Binding-site contacts:
Ligand atom C5 contacts residue THR21 of chain 1.C at 3.5 Å.
Ligand atom C20 contacts residue ALA49 of chain 1.C at 3.6 Å (hydrophobic).
Ligand atom O6 contacts residue THR1 of chain 1.C at 2.6 Å (h-bond).
Ligand atom C4 contacts residue THR21 of chain 1.C at 4.1 Å.
Ligand atom O8 contacts residue GLY47 of chain 1.C at 3.7 Å.
Ligand atom C17 contacts residue GLY47 of chain 1.C at 3.8 Å.
Ligand atom C19 contacts residue VAL31 of chain 1.C at 3.5 Å (hydrophobic).
Ligand atom O6 contacts residue ALA180 of chain 1.C at 4.0 Å.
Ligand atom C15 contacts residue THR1 of chain 1.C at 3.8 Å.
Ligand atom C16 contacts residue THR1 of chain 1.C at 3.6 Å.
Ligand atom C2 contacts residue THR21 of chain 1.C at 3.3 Å.
Ligand atom O14 contacts residue SER20 of chain 1.C at 3.3 Å.
Ligand atom C3 contacts residue THR21 of chain 1.C at 3.4 Å.
Ligand atom C5 contacts residue ALA180 of chain 1.C at 3.3 Å (hydrophobic).
Ligand atom O14 contacts residue THR21 of chain 1.C at 3.6 Å (h-bond).
Ligand atom O12 contacts residue ALA46 of chain 1.C at 3.7 Å.
Ligand atom C16 contacts residue ILE45 of chain 1.C at 3.9 Å (hydrophobic).
Ligand atom C16 contacts residue GLY47 of chain 1.C at 3.3 Å.
Ligand atom C7 contacts residue GLY47 of chain 1.C at 3.7 Å.
Ligand atom C13 contacts residue THR1 of chain 1.C at 3.0 Å.
Ligand atom C13 contacts residue ARG19 of chain 1.C at 3.8 Å.
Ligand atom O14 contacts residue ARG19 of chain 1.C at 3.9 Å.
Ligand atom C17 contacts residue ILE45 of chain 1.C at 3.5 Å (hydrophobic).
Ligand atom N9 contacts residue THR1 of chain 1.C at 3.7 Å.
Ligand atom C17 contacts residue ALA52 of chain 1.C at 3.6 Å (hydrophobic).
Ligand atom O12 contacts residue THR1 of chain 1.C at 2.3 Å (h-bond).
Ligand atom C11 contacts residue THR1 of chain 1.C at 1.4 Å.
Ligand atom C4 contacts residue THR1 of chain 1.C at 3.1 Å.
Ligand atom C18 contacts residue LYS33 of chain 1.C at 3.8 Å.
Ligand atom C10 contacts residue THR1 of chain 1.C at 2.5 Å.
Ligand atom C11 contacts residue GLY47 of chain 1.C at 4.0 Å.
Ligand atom O12 contacts residue GLY47 of chain 1.C at 3.0 Å (h-bond).
Ligand atom O6 contacts residue SER141 of chain 1.C at 3.9 Å.
Ligand atom C10 contacts residue GLY47 of chain 1.C at 3.9 Å.
Ligand atom C5 contacts residue THR1 of chain 1.C at 3.5 Å.
Ligand atom C15 contacts residue GLY47 of chain 1.C at 3.3 Å.
Ligand atom C19 contacts residue ALA49 of chain 1.C at 3.8 Å (hydrophobic).
Ligand atom C17 contacts residue ALA49 of chain 1.C at 4.0 Å (hydrophobic).
Ligand atom N9 contacts residue GLY47 of chain 1.C at 2.9 Å (h-bond).
Ligand atom C5 contacts residue ARG19 of chain 1.C at 3.8 Å.

The protein below binds the small molecule below.
Small molecule (SMILES): CC[C@H]1C(=O)N[C@](C=O)([C@@H](O)[C@@H]2C=CCCC2)[C@@]1(C)O

Sequence of chain 1.E:
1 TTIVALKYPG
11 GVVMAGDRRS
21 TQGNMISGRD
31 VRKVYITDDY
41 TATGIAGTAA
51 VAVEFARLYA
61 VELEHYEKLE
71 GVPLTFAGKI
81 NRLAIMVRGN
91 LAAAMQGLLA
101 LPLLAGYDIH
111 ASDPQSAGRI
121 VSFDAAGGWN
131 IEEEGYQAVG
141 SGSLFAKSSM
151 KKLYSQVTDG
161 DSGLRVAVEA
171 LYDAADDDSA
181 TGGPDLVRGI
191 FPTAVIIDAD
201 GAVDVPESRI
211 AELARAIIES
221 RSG

Sequence of chain 1.C:
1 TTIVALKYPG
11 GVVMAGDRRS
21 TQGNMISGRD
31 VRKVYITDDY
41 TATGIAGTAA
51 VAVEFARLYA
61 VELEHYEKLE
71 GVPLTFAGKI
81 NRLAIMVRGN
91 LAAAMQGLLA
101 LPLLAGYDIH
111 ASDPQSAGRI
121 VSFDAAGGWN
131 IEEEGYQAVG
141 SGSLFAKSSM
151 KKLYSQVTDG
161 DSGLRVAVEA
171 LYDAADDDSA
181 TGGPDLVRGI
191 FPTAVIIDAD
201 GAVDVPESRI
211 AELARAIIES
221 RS